Binding-site contacts:
Ligand atom C8 contacts residue LEU922 of chain 1.A at 4.2 Å (hydrophobic).
Ligand atom C6 contacts residue ASN717 of chain 1.A at 4.3 Å.
Ligand atom N2 contacts residue ASN717 of chain 1.A at 2.8 Å (h-bond).
Ligand atom C6 contacts residue GLN926 of chain 1.A at 3.8 Å.
Ligand atom C7 contacts residue LEU922 of chain 1.A at 4.0 Å (hydrophobic).
Ligand atom C1 contacts residue GLN1071 of chain 1.A at 4.4 Å.
Ligand atom C2 contacts residue GLN1071 of chain 1.A at 4.2 Å.
Ligand atom O5 contacts residue PHE718 of chain 1.A at 4.5 Å.
Ligand atom O7 contacts residue LEU922 of chain 1.A at 3.6 Å.
Ligand atom C5 contacts residue LEU922 of chain 1.A at 4.2 Å (hydrophobic).
Ligand atom C5 contacts residue GLN926 of chain 1.A at 4.3 Å.
Ligand atom O4 contacts residue LEU922 of chain 1.A at 4.3 Å.
Ligand atom O5 contacts residue GLN1071 of chain 1.A at 4.2 Å.
Ligand atom C1 contacts residue ASN717 of chain 1.A at 1.4 Å.
Ligand atom O5 contacts residue ASN717 of chain 1.A at 2.4 Å (h-bond).
Ligand atom C3 contacts residue ASN717 of chain 1.A at 3.8 Å.
Ligand atom C7 contacts residue ASN717 of chain 1.A at 3.9 Å.
Ligand atom C2 contacts residue ASN717 of chain 1.A at 2.4 Å.
Ligand atom C4 contacts residue ASN717 of chain 1.A at 4.3 Å.
Ligand atom C5 contacts residue ASN717 of chain 1.A at 3.7 Å.

This small molecule binds to this protein.
Small molecule (SMILES): CC(=O)N[C@H]1[C@H](O[C@H]2[C@H](O)[C@@H](NC(C)=O)CO[C@@H]2CO)O[C@H](CO)[C@@H](O)[C@@H]1O

Sequence of chain 1.A:
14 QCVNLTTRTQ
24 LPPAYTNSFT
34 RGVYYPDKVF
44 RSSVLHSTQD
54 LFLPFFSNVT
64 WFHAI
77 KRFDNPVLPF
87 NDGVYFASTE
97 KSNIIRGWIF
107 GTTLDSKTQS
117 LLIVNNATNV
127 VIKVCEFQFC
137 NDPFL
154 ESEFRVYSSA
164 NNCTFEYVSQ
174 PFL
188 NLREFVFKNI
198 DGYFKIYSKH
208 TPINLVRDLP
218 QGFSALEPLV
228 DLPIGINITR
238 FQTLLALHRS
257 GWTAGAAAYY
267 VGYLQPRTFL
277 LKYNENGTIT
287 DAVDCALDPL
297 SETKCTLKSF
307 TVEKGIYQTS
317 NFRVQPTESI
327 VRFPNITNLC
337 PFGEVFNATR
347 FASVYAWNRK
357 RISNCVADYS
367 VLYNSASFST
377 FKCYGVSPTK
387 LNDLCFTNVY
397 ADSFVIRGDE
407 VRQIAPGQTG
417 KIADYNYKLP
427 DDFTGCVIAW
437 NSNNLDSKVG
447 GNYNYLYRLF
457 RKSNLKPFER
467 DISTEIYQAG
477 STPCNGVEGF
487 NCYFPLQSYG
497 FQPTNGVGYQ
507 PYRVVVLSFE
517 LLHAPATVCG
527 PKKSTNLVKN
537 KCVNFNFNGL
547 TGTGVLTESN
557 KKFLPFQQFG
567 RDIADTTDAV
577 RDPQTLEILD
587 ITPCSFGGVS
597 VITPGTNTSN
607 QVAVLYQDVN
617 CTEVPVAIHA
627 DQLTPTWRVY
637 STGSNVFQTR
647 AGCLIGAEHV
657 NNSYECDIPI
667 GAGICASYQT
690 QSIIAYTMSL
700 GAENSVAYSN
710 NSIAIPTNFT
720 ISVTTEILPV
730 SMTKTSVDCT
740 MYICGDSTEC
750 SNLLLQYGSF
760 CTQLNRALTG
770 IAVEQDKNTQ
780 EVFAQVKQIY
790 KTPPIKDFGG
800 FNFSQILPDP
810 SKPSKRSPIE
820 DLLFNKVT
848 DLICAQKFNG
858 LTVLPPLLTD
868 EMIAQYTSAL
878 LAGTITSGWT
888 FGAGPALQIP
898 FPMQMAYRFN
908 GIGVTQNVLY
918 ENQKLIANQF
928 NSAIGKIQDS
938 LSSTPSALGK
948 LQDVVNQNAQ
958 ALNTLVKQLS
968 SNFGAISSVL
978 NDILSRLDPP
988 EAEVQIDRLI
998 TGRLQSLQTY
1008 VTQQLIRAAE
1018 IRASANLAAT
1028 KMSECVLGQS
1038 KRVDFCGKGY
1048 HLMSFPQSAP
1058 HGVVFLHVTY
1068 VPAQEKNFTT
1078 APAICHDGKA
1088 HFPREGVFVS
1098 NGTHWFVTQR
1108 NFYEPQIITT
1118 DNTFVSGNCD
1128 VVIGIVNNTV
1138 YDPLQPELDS